The protein below binds the small molecule below.
Small molecule (SMILES): CC(C)C[C@H](NC(=O)[C@H](CC1=c2ccccc2=NC1)NC(=O)[C@H](C)N)C(=O)N[C@@H](Cc1ccccc1)C(=O)N[C@@H](CCC(=O)O)C(=O)N[C@@H](C)C=O

Sequence of chain 7.A:
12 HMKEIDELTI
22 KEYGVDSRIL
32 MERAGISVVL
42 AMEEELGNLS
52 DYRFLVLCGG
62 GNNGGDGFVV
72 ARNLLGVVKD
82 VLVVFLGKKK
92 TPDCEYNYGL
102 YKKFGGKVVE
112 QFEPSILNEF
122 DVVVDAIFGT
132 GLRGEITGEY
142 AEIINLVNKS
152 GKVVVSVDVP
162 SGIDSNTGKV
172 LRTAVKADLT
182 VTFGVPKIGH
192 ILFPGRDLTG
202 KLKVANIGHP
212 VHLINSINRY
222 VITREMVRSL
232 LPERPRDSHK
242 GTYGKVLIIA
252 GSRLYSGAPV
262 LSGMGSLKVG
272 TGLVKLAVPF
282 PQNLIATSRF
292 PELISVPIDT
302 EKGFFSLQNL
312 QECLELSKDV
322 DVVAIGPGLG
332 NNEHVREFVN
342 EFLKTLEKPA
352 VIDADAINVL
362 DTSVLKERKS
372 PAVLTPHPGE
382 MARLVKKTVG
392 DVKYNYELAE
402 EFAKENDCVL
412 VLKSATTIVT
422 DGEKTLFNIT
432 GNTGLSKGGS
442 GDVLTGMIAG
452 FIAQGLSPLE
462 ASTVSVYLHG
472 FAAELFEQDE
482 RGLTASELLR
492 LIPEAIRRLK

Binding-site contacts:
Ligand atom CH2 contacts residue ILE37 of chain 4.A at 3.8 Å (hydrophobic).
Ligand atom CB contacts residue GLU44 of chain 4.A at 3.4 Å.
Ligand atom CD1 contacts residue VAL205 of chain 7.A at 3.9 Å (hydrophobic).
Ligand atom CH2 contacts residue ARG34 of chain 7.A at 3.4 Å.
Ligand atom CE1 contacts residue ALA206 of chain 7.A at 3.9 Å (hydrophobic).
Ligand atom O contacts residue VAL205 of chain 7.A at 3.6 Å.
Ligand atom C contacts residue VAL205 of chain 7.A at 3.5 Å (hydrophobic).
Ligand atom O contacts residue ASN207 of chain 7.A at 3.3 Å (h-bond).
Ligand atom CE3 contacts residue LEU41 of chain 4.A at 3.8 Å (hydrophobic).
Ligand atom CA contacts residue GLU44 of chain 4.A at 3.8 Å.
Ligand atom CD1 contacts residue ASN207 of chain 7.A at 3.5 Å.
Ligand atom CD1 contacts residue VAL40 of chain 4.A at 3.9 Å (hydrophobic).
Ligand atom CD2 contacts residue GLU45 of chain 7.A at 3.8 Å.
Ligand atom NE1 contacts residue ASN74 of chain 4.A at 3.0 Å (h-bond).
Ligand atom O contacts residue ASN207 of chain 7.A at 2.8 Å (h-bond).
Ligand atom CG contacts residue VAL40 of chain 4.A at 3.7 Å (hydrophobic).
Ligand atom CZ2 contacts residue ARG34 of chain 7.A at 3.6 Å.
Ligand atom O contacts residue LYS204 of chain 7.A at 3.7 Å.
Ligand atom CE2 contacts residue ASN207 of chain 7.A at 3.5 Å.
Ligand atom CE2 contacts residue VAL40 of chain 4.A at 3.6 Å (hydrophobic).
Ligand atom N contacts residue VAL205 of chain 7.A at 2.8 Å (h-bond).
Ligand atom CD2 contacts residue LEU41 of chain 7.A at 3.5 Å (hydrophobic).
Ligand atom CZ2 contacts residue ASN207 of chain 7.A at 3.6 Å.
Ligand atom CA contacts residue VAL205 of chain 7.A at 3.9 Å (hydrophobic).
Ligand atom C contacts residue GLU44 of chain 4.A at 3.7 Å.
Ligand atom CZ contacts residue SER38 of chain 7.A at 3.4 Å.
Ligand atom CA contacts residue GLU44 of chain 4.A at 3.6 Å.
Ligand atom O contacts residue VAL205 of chain 7.A at 2.8 Å (h-bond).
Ligand atom CE1 contacts residue SER38 of chain 7.A at 3.8 Å.
Ligand atom CD1 contacts residue ASN74 of chain 4.A at 3.9 Å.
Ligand atom CD2 contacts residue VAL40 of chain 4.A at 3.5 Å (hydrophobic).
Ligand atom CZ contacts residue ALA42 of chain 7.A at 3.6 Å (hydrophobic).
Ligand atom N contacts residue GLU44 of chain 4.A at 3.2 Å (salt-bridge).
Ligand atom CB contacts residue ASN49 of chain 4.A at 3.5 Å.
Ligand atom CZ2 contacts residue ASN74 of chain 4.A at 3.5 Å.
Ligand atom CA contacts residue VAL205 of chain 7.A at 3.3 Å (hydrophobic).
Ligand atom O contacts residue ALA206 of chain 7.A at 3.2 Å.
Ligand atom NE1 contacts residue VAL40 of chain 4.A at 3.8 Å.
Ligand atom N contacts residue GLU44 of chain 4.A at 2.7 Å (salt-bridge).
Ligand atom NE1 contacts residue ASN207 of chain 7.A at 3.6 Å (h-bond).

Sequence of chain 4.A:
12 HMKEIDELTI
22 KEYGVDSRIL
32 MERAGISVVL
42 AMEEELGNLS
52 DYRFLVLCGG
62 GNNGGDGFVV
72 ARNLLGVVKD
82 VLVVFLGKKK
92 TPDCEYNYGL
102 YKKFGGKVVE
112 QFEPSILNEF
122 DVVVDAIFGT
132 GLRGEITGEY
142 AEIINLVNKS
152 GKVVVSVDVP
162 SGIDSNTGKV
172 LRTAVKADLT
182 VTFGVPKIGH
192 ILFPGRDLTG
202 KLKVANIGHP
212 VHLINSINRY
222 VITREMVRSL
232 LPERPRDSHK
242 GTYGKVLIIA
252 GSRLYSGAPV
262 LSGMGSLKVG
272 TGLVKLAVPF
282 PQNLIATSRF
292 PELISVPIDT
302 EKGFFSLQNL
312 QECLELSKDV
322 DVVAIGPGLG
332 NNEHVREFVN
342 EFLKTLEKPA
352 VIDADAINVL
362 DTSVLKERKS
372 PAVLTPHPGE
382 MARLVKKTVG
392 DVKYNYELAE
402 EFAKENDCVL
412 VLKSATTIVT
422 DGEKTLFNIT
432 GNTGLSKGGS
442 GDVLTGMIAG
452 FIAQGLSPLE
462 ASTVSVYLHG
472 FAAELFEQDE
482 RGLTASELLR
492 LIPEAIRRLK